This protein binds this small molecule.
Small molecule (SMILES): CC(=O)N[C@@H]1[C@@H](O)[C@H](O)[C@@H](CO)O[C@H]1O

Sequence of chain 1.B:
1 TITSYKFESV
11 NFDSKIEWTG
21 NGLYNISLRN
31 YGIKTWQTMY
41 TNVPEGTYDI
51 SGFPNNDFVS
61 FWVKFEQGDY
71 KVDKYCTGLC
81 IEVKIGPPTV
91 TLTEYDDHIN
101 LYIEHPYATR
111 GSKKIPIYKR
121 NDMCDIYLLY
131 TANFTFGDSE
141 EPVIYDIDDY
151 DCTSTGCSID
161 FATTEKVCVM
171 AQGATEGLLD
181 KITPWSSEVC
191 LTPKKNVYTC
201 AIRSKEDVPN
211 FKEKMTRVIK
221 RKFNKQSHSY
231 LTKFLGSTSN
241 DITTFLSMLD

Binding-site contacts:
Ligand atom N2 contacts residue ASN133 of chain 1.B at 2.9 Å (h-bond).
Ligand atom O5 contacts residue ASN133 of chain 1.B at 2.4 Å (h-bond).
Ligand atom O5 contacts residue ILE144 of chain 1.B at 3.1 Å.
Ligand atom C8 contacts residue TRP185 of chain 1.B at 3.9 Å (hydrophobic).
Ligand atom C7 contacts residue ASN133 of chain 1.B at 4.1 Å.
Ligand atom C5 contacts residue ILE144 of chain 1.B at 3.9 Å (hydrophobic).
Ligand atom C6 contacts residue ILE144 of chain 1.B at 4.0 Å (hydrophobic).
Ligand atom C2 contacts residue ASN133 of chain 1.B at 2.4 Å.
Ligand atom C7 contacts residue TRP185 of chain 1.B at 4.5 Å (hydrophobic).
Ligand atom N2 contacts residue TRP185 of chain 1.B at 4.0 Å.
Ligand atom C1 contacts residue ILE144 of chain 1.B at 3.5 Å (hydrophobic).
Ligand atom C5 contacts residue ASN133 of chain 1.B at 3.7 Å.
Ligand atom N2 contacts residue MET170 of chain 1.B at 4.4 Å.
Ligand atom O7 contacts residue MET170 of chain 1.B at 3.6 Å.
Ligand atom C4 contacts residue ASN133 of chain 1.B at 4.2 Å.
Ligand atom O5 contacts residue PRO142 of chain 1.B at 4.4 Å.
Ligand atom C1 contacts residue ASN133 of chain 1.B at 1.4 Å.
Ligand atom C3 contacts residue ASN133 of chain 1.B at 3.8 Å.
Ligand atom C7 contacts residue MET170 of chain 1.B at 4.0 Å (hydrophobic).